A protein and the small-molecule ligand that binds it are described below.
Small molecule (SMILES): COc1cc(Nc2c(C#N)cnc3cc(OCCCN4CCN(C)CC4)c(OC)cc23)c(Cl)cc1Cl

Sequence of chain 1.B:
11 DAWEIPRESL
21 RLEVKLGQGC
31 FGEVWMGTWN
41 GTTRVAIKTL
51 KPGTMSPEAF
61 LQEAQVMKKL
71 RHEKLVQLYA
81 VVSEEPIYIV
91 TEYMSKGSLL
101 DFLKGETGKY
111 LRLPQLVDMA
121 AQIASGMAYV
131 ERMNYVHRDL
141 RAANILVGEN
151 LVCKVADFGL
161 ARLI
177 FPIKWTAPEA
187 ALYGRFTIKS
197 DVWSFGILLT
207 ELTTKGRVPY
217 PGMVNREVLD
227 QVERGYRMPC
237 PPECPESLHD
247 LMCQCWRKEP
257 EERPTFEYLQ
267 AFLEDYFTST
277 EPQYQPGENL

Binding-site contacts:
Ligand atom C01 contacts residue ILE89 of chain 1.B at 3.2 Å (hydrophobic).
Ligand atom CAG contacts residue LEU146 of chain 1.B at 3.5 Å (hydrophobic).
Ligand atom OAV contacts residue LEU26 of chain 1.B at 3.6 Å.
Ligand atom NAT contacts residue MET94 of chain 1.B at 2.8 Å (h-bond).
Ligand atom C01 contacts residue THR91 of chain 1.B at 3.5 Å.
Ligand atom CAY contacts residue LYS48 of chain 1.B at 3.6 Å.
Ligand atom NAD contacts residue THR91 of chain 1.B at 3.2 Å (h-bond).
Ligand atom NAD contacts residue VAL76 of chain 1.B at 3.4 Å.
Ligand atom CAM contacts residue TYR93 of chain 1.B at 3.4 Å (hydrophobic).
Ligand atom CL1 contacts residue ILE89 of chain 1.B at 3.7 Å.
Ligand atom CAA contacts residue LEU26 of chain 1.B at 3.6 Å (hydrophobic).
Ligand atom O02 contacts residue LYS48 of chain 1.B at 3.2 Å.
Ligand atom O02 contacts residue ILE89 of chain 1.B at 3.7 Å.
Ligand atom CL2 contacts residue ASP157 of chain 1.B at 3.4 Å.
Ligand atom CAH contacts residue LEU146 of chain 1.B at 3.5 Å (hydrophobic).
Ligand atom CAH contacts residue ALA46 of chain 1.B at 3.7 Å (hydrophobic).
Ligand atom C01 contacts residue LYS48 of chain 1.B at 3.3 Å.
Ligand atom CAG contacts residue THR91 of chain 1.B at 3.2 Å.
Ligand atom OAW contacts residue GLY97 of chain 1.B at 3.6 Å.
Ligand atom CL1 contacts residue LYS48 of chain 1.B at 3.8 Å.
Ligand atom CAN contacts residue SER95 of chain 1.B at 3.5 Å.
Ligand atom CAQ contacts residue SER95 of chain 1.B at 3.5 Å.
Ligand atom CBA contacts residue LEU146 of chain 1.B at 3.2 Å (hydrophobic).
Ligand atom CAX contacts residue LYS48 of chain 1.B at 3.7 Å.
Ligand atom OAW contacts residue LEU26 of chain 1.B at 3.6 Å.
Ligand atom O02 contacts residue THR91 of chain 1.B at 3.5 Å.
Ligand atom CAH contacts residue MET94 of chain 1.B at 3.5 Å (hydrophobic).
Ligand atom C01 contacts residue ALA46 of chain 1.B at 3.1 Å (hydrophobic).
Ligand atom CAK contacts residue MET94 of chain 1.B at 3.1 Å (hydrophobic).
Ligand atom CAN contacts residue MET94 of chain 1.B at 3.5 Å (hydrophobic).
Ligand atom CAH contacts residue GLU92 of chain 1.B at 3.3 Å.
Ligand atom CAM contacts residue SER95 of chain 1.B at 3.4 Å.
Ligand atom C01 contacts residue ILE47 of chain 1.B at 3.5 Å (hydrophobic).
Ligand atom CBD contacts residue LEU26 of chain 1.B at 3.4 Å (hydrophobic).
Ligand atom CBE contacts residue LEU146 of chain 1.B at 3.6 Å (hydrophobic).
Ligand atom CBC contacts residue LEU26 of chain 1.B at 3.5 Å (hydrophobic).
Ligand atom CL1 contacts residue GLU63 of chain 1.B at 3.4 Å.
Ligand atom CAG contacts residue VAL76 of chain 1.B at 3.7 Å (hydrophobic).
Ligand atom CAN contacts residue TYR93 of chain 1.B at 3.4 Å (hydrophobic).
Ligand atom CAI contacts residue GLU63 of chain 1.B at 3.1 Å.